Sequence of chain 1.A:
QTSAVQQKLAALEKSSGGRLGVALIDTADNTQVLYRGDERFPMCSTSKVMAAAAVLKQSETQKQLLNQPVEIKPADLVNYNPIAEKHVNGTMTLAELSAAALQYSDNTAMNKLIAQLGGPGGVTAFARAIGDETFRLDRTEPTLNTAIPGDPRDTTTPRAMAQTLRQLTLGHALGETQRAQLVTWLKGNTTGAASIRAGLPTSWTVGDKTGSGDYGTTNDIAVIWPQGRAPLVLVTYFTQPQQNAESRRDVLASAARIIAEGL

A small-molecule ligand and the protein it binds are described below.
Small molecule (SMILES): OC[C@H]1O[C@@](CO)(O[C@H]2O[C@H](CO)[C@@H](O)[C@H](O)[C@H]2O)[C@@H](O)[C@@H]1O

Binding-site contacts:
Ligand atom O5 contacts residue ASN111 of chain 1.A at 3.4 Å.
Ligand atom O4 contacts residue ALA115 of chain 1.A at 4.2 Å.
Ligand atom O6 contacts residue THR108 of chain 1.A at 4.4 Å.
Ligand atom O6 contacts residue ASP76 of chain 1.A at 3.7 Å.
Ligand atom C2 contacts residue ASN111 of chain 1.A at 4.2 Å.
Ligand atom O5 contacts residue ASN111 of chain 1.A at 3.9 Å.
Ligand atom O1 contacts residue THR140 of chain 1.A at 4.2 Å.
Ligand atom O2 contacts residue THR140 of chain 1.A at 2.6 Å (h-bond).
Ligand atom C2 contacts residue ASN111 of chain 1.A at 4.2 Å.
Ligand atom C6 contacts residue ASP76 of chain 1.A at 4.1 Å.
Ligand atom O1 contacts residue ASN111 of chain 1.A at 2.8 Å (h-bond).
Ligand atom O6 contacts residue LYS112 of chain 1.A at 3.3 Å.
Ligand atom C2 contacts residue GLU141 of chain 1.A at 4.5 Å.
Ligand atom O6 contacts residue ASP76 of chain 1.A at 3.7 Å.
Ligand atom C5 contacts residue ALA115 of chain 1.A at 4.4 Å (hydrophobic).
Ligand atom O6 contacts residue ASN111 of chain 1.A at 3.9 Å.
Ligand atom C1 contacts residue THR140 of chain 1.A at 3.7 Å.
Ligand atom O6 contacts residue ALA75 of chain 1.A at 2.8 Å (h-bond).
Ligand atom O1 contacts residue ALA115 of chain 1.A at 3.5 Å (h-bond).
Ligand atom C6 contacts residue LYS112 of chain 1.A at 4.0 Å.
Ligand atom O1 contacts residue ILE114 of chain 1.A at 3.9 Å.
Ligand atom C5 contacts residue ASN111 of chain 1.A at 4.0 Å.
Ligand atom C2 contacts residue THR140 of chain 1.A at 3.7 Å.
Ligand atom C1 contacts residue ASN111 of chain 1.A at 3.6 Å.
Ligand atom O6 contacts residue VAL78 of chain 1.A at 4.0 Å.
Ligand atom C6 contacts residue ASP76 of chain 1.A at 3.5 Å.
Ligand atom C3 contacts residue ALA115 of chain 1.A at 4.3 Å (hydrophobic).
Ligand atom C6 contacts residue ALA75 of chain 1.A at 3.3 Å (hydrophobic).
Ligand atom C1 contacts residue ASN111 of chain 1.A at 3.8 Å.
Ligand atom O6 contacts residue LEU77 of chain 1.A at 4.4 Å.